Binding-site contacts:
Ligand atom O5' contacts residue MET90 of chain 1.A at 4.2 Å.
Ligand atom N1 contacts residue DC7 of chain 1.C at 3.0 Å (h-bond).
Ligand atom C4' contacts residue MET90 of chain 1.A at 4.0 Å (hydrophobic).
Ligand atom C6 contacts residue DT5 of chain 1.C at 3.7 Å.
Ligand atom OP1 contacts residue GLU123 of chain 1.A at 3.6 Å.
Ligand atom C5' contacts residue GLU123 of chain 1.A at 3.6 Å.
Ligand atom N1 contacts residue DC8 of chain 1.C at 3.9 Å.
Ligand atom OP1 contacts residue MET122 of chain 1.A at 3.9 Å.
Ligand atom C2 contacts residue DT5 of chain 1.C at 3.7 Å.
Ligand atom C5' contacts residue HIS87 of chain 1.A at 4.4 Å.
Ligand atom N6 contacts residue DT5 of chain 1.C at 3.4 Å (h-bond).
Ligand atom O2 contacts residue TRP59 of chain 1.A at 3.9 Å.
Ligand atom C4' contacts residue MET122 of chain 1.A at 4.3 Å (hydrophobic).
Ligand atom OP1 contacts residue HIS87 of chain 1.A at 4.2 Å.
Ligand atom C2 contacts residue DC7 of chain 1.C at 3.9 Å.
Ligand atom O5' contacts residue GLU123 of chain 1.A at 4.2 Å.
Ligand atom C2 contacts residue DC8 of chain 1.C at 4.2 Å.
Ligand atom C5' contacts residue MET122 of chain 1.A at 4.0 Å (hydrophobic).
Ligand atom N3 contacts residue DC4 of chain 1.C at 4.3 Å.
Ligand atom N2 contacts residue DC8 of chain 1.C at 3.2 Å (h-bond).
Ligand atom C4 contacts residue DC8 of chain 1.C at 3.8 Å.
Ligand atom C2 contacts residue DC4 of chain 1.C at 4.3 Å.
Ligand atom C4' contacts residue HIS87 of chain 1.A at 4.4 Å.
Ligand atom OP2 contacts residue HIS87 of chain 1.A at 3.6 Å.
Ligand atom P contacts residue HIS87 of chain 1.A at 4.3 Å.
Ligand atom N2 contacts residue DC4 of chain 1.C at 3.7 Å.
Ligand atom O3' contacts residue HIS87 of chain 1.A at 3.8 Å.
Ligand atom C6 contacts residue DC7 of chain 1.C at 3.6 Å.
Ligand atom OP1 contacts residue ARG86 of chain 1.A at 2.6 Å (salt-bridge).
Ligand atom OP1 contacts residue ARG86 of chain 1.A at 3.3 Å.
Ligand atom N1 contacts residue DT5 of chain 1.C at 3.1 Å (h-bond).
Ligand atom O6 contacts residue DC7 of chain 1.C at 2.7 Å (h-bond).
Ligand atom C5' contacts residue MET90 of chain 1.A at 3.8 Å (hydrophobic).
Ligand atom O5' contacts residue HIS87 of chain 1.A at 3.8 Å.
Ligand atom OP1 contacts residue ARG83 of chain 1.A at 4.1 Å.
Ligand atom OP1 contacts residue GLY85 of chain 1.A at 3.5 Å.
Ligand atom N4 contacts residue DC8 of chain 1.C at 3.1 Å.
Ligand atom C5 contacts residue DC8 of chain 1.C at 4.1 Å.
Ligand atom P contacts residue ARG86 of chain 1.A at 4.1 Å.
Ligand atom N2 contacts residue DC7 of chain 1.C at 3.3 Å (h-bond).

A protein and the small-molecule ligand that binds it are described below.
Small molecule (SMILES): Nc1ccn([C@H]2C[C@H](O[P](=O)(O)OC[C@H]3O[C@@H](n4ccc(N)nc4=O)C[C@@H]3O[P](=O)(O)OC[C@H]3O[C@@H](n4cnc5c(=O)nc(N)[nH]c54)C[C@@H]3O[P](=O)(O)OC[C@H]3O[C@@H](n4cnc5c(=O)nc(N)[nH]c54)C[C@@H]3O[P](=O)(O)OC[C@H]3O[C@@H](n4cnc5c(N)ncnc54)C[C@@H]3O[P](=O)(O)OC[C@H]3O[C@@H](n4cnc5c(N)ncnc54)C[C@@H]3O[P](=O)(O)OC[C@H]3O[C@@H](n4cnc5c(=O)nc(N)[nH]c54)C[C@@H]3O)[C@@H](COP(=O)=O)O2)c(=O)n1

Sequence of chain 1.A:
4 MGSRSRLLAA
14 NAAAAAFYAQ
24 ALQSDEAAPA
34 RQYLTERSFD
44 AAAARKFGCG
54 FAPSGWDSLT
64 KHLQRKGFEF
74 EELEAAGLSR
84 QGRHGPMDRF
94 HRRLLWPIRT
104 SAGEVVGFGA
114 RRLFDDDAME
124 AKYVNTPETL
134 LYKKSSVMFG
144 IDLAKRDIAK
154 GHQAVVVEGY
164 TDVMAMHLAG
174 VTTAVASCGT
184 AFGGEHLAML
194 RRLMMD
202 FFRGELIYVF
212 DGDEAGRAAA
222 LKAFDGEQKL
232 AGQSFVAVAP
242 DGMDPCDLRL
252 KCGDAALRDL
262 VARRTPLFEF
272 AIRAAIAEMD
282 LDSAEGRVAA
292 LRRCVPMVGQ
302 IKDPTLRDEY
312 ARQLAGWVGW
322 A